Sequence of chain 1.E:
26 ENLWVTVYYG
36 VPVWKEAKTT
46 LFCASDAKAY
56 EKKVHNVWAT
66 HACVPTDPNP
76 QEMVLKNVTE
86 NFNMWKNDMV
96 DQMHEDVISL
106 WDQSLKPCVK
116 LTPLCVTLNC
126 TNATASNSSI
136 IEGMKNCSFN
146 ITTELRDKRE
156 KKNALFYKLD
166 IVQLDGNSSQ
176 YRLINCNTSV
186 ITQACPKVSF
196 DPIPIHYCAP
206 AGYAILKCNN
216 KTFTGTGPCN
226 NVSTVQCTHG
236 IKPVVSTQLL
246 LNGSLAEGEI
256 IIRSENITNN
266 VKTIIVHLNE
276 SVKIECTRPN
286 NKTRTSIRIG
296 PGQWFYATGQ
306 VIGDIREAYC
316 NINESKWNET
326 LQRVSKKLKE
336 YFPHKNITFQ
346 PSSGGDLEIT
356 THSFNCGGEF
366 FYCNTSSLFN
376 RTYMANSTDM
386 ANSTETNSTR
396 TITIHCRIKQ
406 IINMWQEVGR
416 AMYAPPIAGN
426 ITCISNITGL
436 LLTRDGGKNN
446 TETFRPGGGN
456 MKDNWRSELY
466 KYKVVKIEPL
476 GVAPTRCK

Binding-site contacts:
Ligand atom C8 contacts residue SER388 of chain 1.E at 3.4 Å.
Ligand atom C4 contacts residue GLU319 of chain 1.E at 3.2 Å.
Ligand atom C7 contacts residue ASN323 of chain 1.E at 4.0 Å.
Ligand atom C3 contacts residue GLU319 of chain 1.E at 3.2 Å.
Ligand atom N2 contacts residue ARG376 of chain 1.E at 3.6 Å (salt-bridge).
Ligand atom C6 contacts residue ASN323 of chain 1.E at 4.2 Å.
Ligand atom C7 contacts residue ARG376 of chain 1.E at 2.9 Å.
Ligand atom C3 contacts residue ASN323 of chain 1.E at 3.6 Å.
Ligand atom O5 contacts residue ASN323 of chain 1.E at 2.0 Å (h-bond).
Ligand atom C2 contacts residue ARG376 of chain 1.E at 3.2 Å.
Ligand atom O3 contacts residue ASN323 of chain 1.E at 3.9 Å.
Ligand atom C3 contacts residue ARG376 of chain 1.E at 3.9 Å.
Ligand atom C6 contacts residue GLU319 of chain 1.E at 3.1 Å.
Ligand atom O3 contacts residue ARG376 of chain 1.E at 3.4 Å (salt-bridge).
Ligand atom O7 contacts residue ARG376 of chain 1.E at 2.1 Å (salt-bridge).
Ligand atom C1 contacts residue ASN323 of chain 1.E at 1.4 Å.
Ligand atom C1 contacts residue GLU319 of chain 1.E at 4.5 Å.
Ligand atom C1 contacts residue ARG376 of chain 1.E at 3.9 Å.
Ligand atom O6 contacts residue NAG1 of chain 1.FB at 3.5 Å (h-bond).
Ligand atom C5 contacts residue ASN323 of chain 1.E at 3.3 Å.
Ligand atom C4 contacts residue ASN323 of chain 1.E at 4.0 Å.
Ligand atom O6 contacts residue GLU319 of chain 1.E at 3.3 Å (salt-bridge).
Ligand atom O7 contacts residue ASN323 of chain 1.E at 4.3 Å.
Ligand atom C2 contacts residue ASN323 of chain 1.E at 2.5 Å.
Ligand atom C5 contacts residue GLU319 of chain 1.E at 3.6 Å.
Ligand atom C6 contacts residue GLU390 of chain 1.E at 3.8 Å.
Ligand atom N2 contacts residue ASN323 of chain 1.E at 3.4 Å (h-bond).
Ligand atom C8 contacts residue ARG376 of chain 1.E at 3.6 Å.
Ligand atom O5 contacts residue GLU319 of chain 1.E at 3.5 Å (salt-bridge).
Ligand atom O3 contacts residue GLU319 of chain 1.E at 2.2 Å (salt-bridge).
Ligand atom C2 contacts residue GLU319 of chain 1.E at 4.2 Å.

This small molecule binds to this protein.
Small molecule (SMILES): CC(=O)N[C@H]1[C@H](O[C@H]2[C@H](O)[C@@H](NC(C)=O)CO[C@@H]2CO)O[C@H](CO)[C@@H](O[C@@H]2O[C@H](CO)[C@@H](O)[C@H](O)[C@@H]2O)[C@@H]1O